Binding-site contacts:
Ligand atom O7 contacts residue ASN94 of chain 1.E at 3.0 Å (h-bond).
Ligand atom C2 contacts residue ASN94 of chain 1.E at 2.4 Å.
Ligand atom O5 contacts residue ASN94 of chain 1.E at 2.4 Å (h-bond).
Ligand atom N2 contacts residue ASN94 of chain 1.E at 2.8 Å (h-bond).
Ligand atom C8 contacts residue ASN94 of chain 1.E at 4.2 Å.
Ligand atom C1 contacts residue ASN94 of chain 1.E at 1.4 Å.
Ligand atom C4 contacts residue ASN94 of chain 1.E at 4.2 Å.
Ligand atom C5 contacts residue ASN94 of chain 1.E at 3.6 Å.
Ligand atom C3 contacts residue ASN94 of chain 1.E at 3.7 Å.
Ligand atom C7 contacts residue ASN94 of chain 1.E at 3.1 Å.

The small molecule below binds the protein below.
Small molecule (SMILES): CC(=O)N[C@@H]1[C@@H](O)[C@H](O)[C@@H](CO)O[C@H]1O

Sequence of chain 1.E:
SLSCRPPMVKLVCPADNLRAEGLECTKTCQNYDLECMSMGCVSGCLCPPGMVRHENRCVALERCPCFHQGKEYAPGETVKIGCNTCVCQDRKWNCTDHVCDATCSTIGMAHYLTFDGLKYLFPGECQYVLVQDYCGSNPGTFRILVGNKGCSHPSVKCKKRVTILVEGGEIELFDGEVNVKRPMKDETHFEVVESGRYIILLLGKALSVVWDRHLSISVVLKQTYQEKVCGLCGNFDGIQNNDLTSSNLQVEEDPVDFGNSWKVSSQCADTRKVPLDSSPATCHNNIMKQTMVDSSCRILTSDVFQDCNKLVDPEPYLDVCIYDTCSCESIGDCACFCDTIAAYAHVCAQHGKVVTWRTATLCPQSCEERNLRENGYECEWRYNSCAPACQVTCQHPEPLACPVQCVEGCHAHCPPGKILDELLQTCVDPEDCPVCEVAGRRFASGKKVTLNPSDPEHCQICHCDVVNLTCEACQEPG